A protein and the small-molecule ligand that binds it are described below.
Small molecule (SMILES): CC(=O)N[C@H]1[C@H](O[C@H]2[C@H](O)[C@@H](NC(C)=O)CO[C@@H]2CO[C@@H]2O[C@@H](C)[C@@H](O)[C@@H](O)[C@@H]2O)O[C@H](CO)[C@@H](O)[C@@H]1O

Binding-site contacts:
Ligand atom C2 contacts residue ASN154 of chain 15.A at 2.4 Å.
Ligand atom C3 contacts residue ASN154 of chain 15.A at 3.8 Å.
Ligand atom C1 contacts residue HIS104 of chain 15.B at 3.7 Å.
Ligand atom C6 contacts residue HIS104 of chain 15.B at 3.5 Å.
Ligand atom O5 contacts residue ASN154 of chain 15.A at 2.3 Å (h-bond).
Ligand atom C6 contacts residue VAL250 of chain 15.B at 4.3 Å (hydrophobic).
Ligand atom O7 contacts residue ASN154 of chain 15.A at 3.4 Å (h-bond).
Ligand atom O5 contacts residue HIS104 of chain 15.B at 3.1 Å.
Ligand atom N2 contacts residue ASN154 of chain 15.A at 2.9 Å (h-bond).
Ligand atom C5 contacts residue ASN154 of chain 15.A at 3.6 Å.
Ligand atom C1 contacts residue ASN154 of chain 15.A at 1.4 Å.
Ligand atom C8 contacts residue ASN154 of chain 15.A at 3.7 Å.
Ligand atom C4 contacts residue ASN154 of chain 15.A at 4.2 Å.
Ligand atom C4 contacts residue HIS104 of chain 15.B at 4.5 Å.
Ligand atom C7 contacts residue ASN154 of chain 15.A at 3.4 Å.
Ligand atom C5 contacts residue HIS104 of chain 15.B at 3.2 Å.
Ligand atom C8 contacts residue HIS104 of chain 15.B at 4.5 Å.

Sequence of chain 15.A:
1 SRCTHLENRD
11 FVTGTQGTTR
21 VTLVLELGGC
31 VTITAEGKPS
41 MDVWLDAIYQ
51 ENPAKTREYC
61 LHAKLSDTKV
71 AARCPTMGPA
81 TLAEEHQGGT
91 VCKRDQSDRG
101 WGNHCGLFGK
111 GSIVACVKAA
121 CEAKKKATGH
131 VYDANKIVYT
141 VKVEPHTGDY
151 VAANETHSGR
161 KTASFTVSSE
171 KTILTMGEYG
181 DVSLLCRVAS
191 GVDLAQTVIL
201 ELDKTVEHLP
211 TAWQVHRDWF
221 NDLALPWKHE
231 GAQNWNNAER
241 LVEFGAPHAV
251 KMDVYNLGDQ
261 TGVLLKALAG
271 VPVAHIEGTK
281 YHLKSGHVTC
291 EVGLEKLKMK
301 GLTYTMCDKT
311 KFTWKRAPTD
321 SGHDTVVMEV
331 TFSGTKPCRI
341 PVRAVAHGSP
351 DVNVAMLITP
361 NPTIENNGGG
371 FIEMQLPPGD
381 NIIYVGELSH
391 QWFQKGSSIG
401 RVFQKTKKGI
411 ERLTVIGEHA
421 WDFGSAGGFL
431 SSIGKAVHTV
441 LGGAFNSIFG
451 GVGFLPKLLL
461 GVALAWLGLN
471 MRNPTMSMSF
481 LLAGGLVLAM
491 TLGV

Sequence of chain 15.B:
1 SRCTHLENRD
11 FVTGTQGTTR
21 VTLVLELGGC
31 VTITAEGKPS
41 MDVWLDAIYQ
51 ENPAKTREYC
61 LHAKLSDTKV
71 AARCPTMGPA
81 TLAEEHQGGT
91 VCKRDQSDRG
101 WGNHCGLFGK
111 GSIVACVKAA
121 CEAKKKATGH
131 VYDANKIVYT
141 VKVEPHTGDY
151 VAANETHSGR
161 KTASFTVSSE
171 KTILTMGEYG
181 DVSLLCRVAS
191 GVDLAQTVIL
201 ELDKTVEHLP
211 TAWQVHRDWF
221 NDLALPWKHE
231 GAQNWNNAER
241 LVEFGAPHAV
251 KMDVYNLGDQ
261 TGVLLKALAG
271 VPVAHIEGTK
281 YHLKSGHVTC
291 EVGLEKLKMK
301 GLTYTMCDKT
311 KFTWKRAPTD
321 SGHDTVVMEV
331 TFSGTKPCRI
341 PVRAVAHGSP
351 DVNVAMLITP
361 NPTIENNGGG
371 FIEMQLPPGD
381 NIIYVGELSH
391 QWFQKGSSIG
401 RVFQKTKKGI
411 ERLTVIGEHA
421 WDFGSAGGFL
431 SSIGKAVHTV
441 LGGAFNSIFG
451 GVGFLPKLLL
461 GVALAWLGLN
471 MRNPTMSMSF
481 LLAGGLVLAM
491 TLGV